Binding-site contacts:
Ligand atom C5 contacts residue ASN332 of chain 1.I at 3.7 Å.
Ligand atom O7 contacts residue SER334 of chain 1.I at 3.8 Å.
Ligand atom C3 contacts residue ASN332 of chain 1.I at 3.8 Å.
Ligand atom C1 contacts residue ASN332 of chain 1.I at 1.4 Å.
Ligand atom C7 contacts residue ASN332 of chain 1.I at 3.5 Å.
Ligand atom C1 contacts residue SER357 of chain 1.I at 4.1 Å.
Ligand atom C2 contacts residue SER357 of chain 1.I at 4.0 Å.
Ligand atom C2 contacts residue ASN332 of chain 1.I at 2.4 Å.
Ligand atom O5 contacts residue ASN332 of chain 1.I at 2.4 Å (h-bond).
Ligand atom C8 contacts residue SER333 of chain 1.I at 3.3 Å.
Ligand atom C8 contacts residue GLY335 of chain 1.I at 4.3 Å.
Ligand atom O7 contacts residue ASN332 of chain 1.I at 3.7 Å.
Ligand atom N2 contacts residue SER357 of chain 1.I at 4.2 Å.
Ligand atom C7 contacts residue SER333 of chain 1.I at 3.4 Å.
Ligand atom C7 contacts residue SER334 of chain 1.I at 4.2 Å.
Ligand atom C4 contacts residue ASN332 of chain 1.I at 4.2 Å.
Ligand atom C8 contacts residue SER334 of chain 1.I at 3.7 Å.
Ligand atom N2 contacts residue SER333 of chain 1.I at 4.3 Å.
Ligand atom O7 contacts residue SER333 of chain 1.I at 3.1 Å (h-bond).
Ligand atom N2 contacts residue ASN332 of chain 1.I at 2.9 Å (h-bond).

This protein binds this small molecule.
Small molecule (SMILES): CC(=O)N[C@@H]1[C@@H](O)[C@H](O)[C@@H](CO)O[C@H]1O

Sequence of chain 1.I:
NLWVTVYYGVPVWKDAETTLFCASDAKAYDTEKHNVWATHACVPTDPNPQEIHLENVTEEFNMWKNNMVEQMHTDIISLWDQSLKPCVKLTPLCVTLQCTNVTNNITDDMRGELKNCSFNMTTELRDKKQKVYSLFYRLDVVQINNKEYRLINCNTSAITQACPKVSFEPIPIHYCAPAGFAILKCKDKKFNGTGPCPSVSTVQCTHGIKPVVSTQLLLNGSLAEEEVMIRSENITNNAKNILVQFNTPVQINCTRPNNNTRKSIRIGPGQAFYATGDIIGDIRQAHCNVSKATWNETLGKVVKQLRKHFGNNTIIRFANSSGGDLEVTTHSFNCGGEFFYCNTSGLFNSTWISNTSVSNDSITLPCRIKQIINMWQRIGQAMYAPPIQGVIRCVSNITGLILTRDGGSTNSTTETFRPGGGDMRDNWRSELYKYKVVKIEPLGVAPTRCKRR